The small molecule below binds the protein below.
Small molecule (SMILES): CC(=O)N[C@H]1[C@H](O[C@H]2[C@H](O)[C@@H](NC(C)=O)CO[C@@H]2CO)O[C@H](CO)[C@@H](O[C@@H]2O[C@H](CO[C@H]3O[C@H](CO)[C@@H](O)[C@H](O)[C@@H]3O)[C@@H](O)[C@H](O[C@H]3O[C@H](CO)[C@@H](O)[C@H](O)[C@@H]3O)[C@@H]2O)[C@@H]1O

Sequence of chain 1.A:
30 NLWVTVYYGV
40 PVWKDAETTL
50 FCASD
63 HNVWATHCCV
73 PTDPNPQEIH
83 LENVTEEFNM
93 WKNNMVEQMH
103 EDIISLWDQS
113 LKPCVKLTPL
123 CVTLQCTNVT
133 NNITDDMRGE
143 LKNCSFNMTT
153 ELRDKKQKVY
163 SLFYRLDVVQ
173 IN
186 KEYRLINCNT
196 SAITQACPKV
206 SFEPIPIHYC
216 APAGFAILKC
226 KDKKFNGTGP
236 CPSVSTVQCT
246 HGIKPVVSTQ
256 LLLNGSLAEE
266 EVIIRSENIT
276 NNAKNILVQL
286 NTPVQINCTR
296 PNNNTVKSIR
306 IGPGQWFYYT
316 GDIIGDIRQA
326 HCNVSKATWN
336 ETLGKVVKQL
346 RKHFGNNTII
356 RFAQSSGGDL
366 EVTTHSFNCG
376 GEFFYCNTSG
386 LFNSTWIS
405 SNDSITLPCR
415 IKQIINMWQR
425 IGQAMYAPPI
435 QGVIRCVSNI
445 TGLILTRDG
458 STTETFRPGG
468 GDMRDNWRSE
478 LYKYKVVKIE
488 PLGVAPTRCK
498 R

Binding-site contacts:
Ligand atom C6 contacts residue NAG1 of chain 1.OA at 3.8 Å.
Ligand atom O6 contacts residue SER206 of chain 1.A at 3.5 Å (h-bond).
Ligand atom C2 contacts residue ASN259 of chain 1.A at 2.5 Å.
Ligand atom C3 contacts residue ASN259 of chain 1.A at 3.9 Å.
Ligand atom O7 contacts residue PRO209 of chain 1.A at 3.8 Å.
Ligand atom O5 contacts residue GLU208 of chain 1.A at 4.2 Å.
Ligand atom N2 contacts residue ASN259 of chain 1.A at 3.1 Å (h-bond).
Ligand atom C6 contacts residue GLU208 of chain 1.A at 4.1 Å.
Ligand atom C5 contacts residue ASN259 of chain 1.A at 3.8 Å.
Ligand atom C7 contacts residue ASN259 of chain 1.A at 3.6 Å.
Ligand atom C1 contacts residue VAL441 of chain 1.A at 4.2 Å (hydrophobic).
Ligand atom O3 contacts residue CYS440 of chain 1.A at 4.4 Å.
Ligand atom C8 contacts residue PHE372 of chain 1.A at 4.5 Å (hydrophobic).
Ligand atom O5 contacts residue NAG1 of chain 1.OA at 3.8 Å.
Ligand atom O5 contacts residue ASN259 of chain 1.A at 2.4 Å (h-bond).
Ligand atom O4 contacts residue VAL441 of chain 1.A at 3.9 Å.
Ligand atom C1 contacts residue ASN259 of chain 1.A at 1.5 Å.
Ligand atom C8 contacts residue LEU258 of chain 1.A at 3.8 Å (hydrophobic).
Ligand atom C7 contacts residue ASN373 of chain 1.A at 4.5 Å.
Ligand atom C5 contacts residue GLU208 of chain 1.A at 3.8 Å.
Ligand atom C5 contacts residue VAL441 of chain 1.A at 3.5 Å (hydrophobic).
Ligand atom C1 contacts residue NAG1 of chain 1.OA at 4.3 Å.
Ligand atom C6 contacts residue VAL441 of chain 1.A at 4.4 Å (hydrophobic).
Ligand atom C5 contacts residue NAG1 of chain 1.OA at 3.7 Å.
Ligand atom C8 contacts residue ASN373 of chain 1.A at 3.9 Å.
Ligand atom C7 contacts residue VAL251 of chain 1.A at 4.3 Å (hydrophobic).
Ligand atom O5 contacts residue VAL441 of chain 1.A at 4.2 Å.
Ligand atom C4 contacts residue ASN259 of chain 1.A at 4.3 Å.
Ligand atom N2 contacts residue SER442 of chain 1.A at 3.9 Å.
Ligand atom O7 contacts residue VAL251 of chain 1.A at 4.0 Å.
Ligand atom C4 contacts residue VAL441 of chain 1.A at 4.0 Å (hydrophobic).
Ligand atom C8 contacts residue VAL251 of chain 1.A at 4.0 Å (hydrophobic).
Ligand atom O6 contacts residue GLY375 of chain 1.A at 3.6 Å.
Ligand atom C2 contacts residue SER442 of chain 1.A at 4.4 Å.
Ligand atom C1 contacts residue SER442 of chain 1.A at 3.9 Å.
Ligand atom C3 contacts residue VAL441 of chain 1.A at 3.9 Å (hydrophobic).
Ligand atom C1 contacts residue GLU208 of chain 1.A at 4.3 Å.
Ligand atom O7 contacts residue ASN259 of chain 1.A at 3.7 Å.